Sequence of chain 1.A:
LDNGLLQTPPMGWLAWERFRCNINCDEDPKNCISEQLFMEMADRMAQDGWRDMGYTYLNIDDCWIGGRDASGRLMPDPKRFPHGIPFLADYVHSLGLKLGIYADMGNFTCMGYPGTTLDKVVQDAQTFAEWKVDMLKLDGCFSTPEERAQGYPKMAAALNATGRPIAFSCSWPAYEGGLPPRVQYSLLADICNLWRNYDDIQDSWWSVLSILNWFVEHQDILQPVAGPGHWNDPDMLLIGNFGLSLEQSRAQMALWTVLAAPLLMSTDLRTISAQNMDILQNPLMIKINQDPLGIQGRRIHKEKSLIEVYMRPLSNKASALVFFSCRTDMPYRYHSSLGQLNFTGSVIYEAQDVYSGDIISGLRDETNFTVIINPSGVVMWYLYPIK

Binding-site contacts:
Ligand atom C5 contacts residue GOL1 of chain 1.M at 3.6 Å.
Ligand atom O5 contacts residue GOL1 of chain 1.M at 3.0 Å (h-bond).
Ligand atom C2 contacts residue ASP139 of chain 1.A at 2.7 Å.
Ligand atom O6 contacts residue GOL1 of chain 1.M at 3.0 Å (h-bond).
Ligand atom F2A contacts residue ARG196 of chain 1.A at 3.6 Å.
Ligand atom C2 contacts residue ASP200 of chain 1.A at 3.9 Å.
Ligand atom O6 contacts residue CYS110 of chain 1.A at 3.2 Å.
Ligand atom C5 contacts residue TRP16 of chain 1.A at 3.8 Å (hydrophobic).
Ligand atom F2A contacts residue ASP139 of chain 1.A at 2.9 Å.
Ligand atom O4 contacts residue ASP139 of chain 1.A at 3.2 Å (salt-bridge).
Ligand atom F2A contacts residue LYS137 of chain 1.A at 3.1 Å.
Ligand atom O6 contacts residue ASP62 of chain 1.A at 2.6 Å (salt-bridge).
Ligand atom C3 contacts residue ASP139 of chain 1.A at 3.8 Å.
Ligand atom C1 contacts residue ASP139 of chain 1.A at 1.4 Å.
Ligand atom C6 contacts residue TRP16 of chain 1.A at 3.8 Å (hydrophobic).
Ligand atom F2B contacts residue ASP200 of chain 1.A at 2.7 Å.
Ligand atom F2B contacts residue GOL1 of chain 1.L at 3.2 Å.
Ligand atom O5 contacts residue ASP139 of chain 1.A at 2.4 Å (salt-bridge).
Ligand atom C4 contacts residue TRP16 of chain 1.A at 3.7 Å (hydrophobic).
Ligand atom O6 contacts residue MET111 of chain 1.A at 3.5 Å.
Ligand atom O5 contacts residue CYS110 of chain 1.A at 3.4 Å (h-bond).
Ligand atom C6 contacts residue ASP61 of chain 1.A at 3.6 Å.
Ligand atom O6 contacts residue TRP16 of chain 1.A at 3.6 Å.
Ligand atom C6 contacts residue TYR102 of chain 1.A at 3.6 Å (hydrophobic).
Ligand atom C6 contacts residue ASP62 of chain 1.A at 3.3 Å.
Ligand atom C1 contacts residue TYR175 of chain 1.A at 3.7 Å (hydrophobic).
Ligand atom O4 contacts residue ASP61 of chain 1.A at 2.5 Å (salt-bridge).
Ligand atom C4 contacts residue ASP61 of chain 1.A at 3.3 Å.
Ligand atom C5 contacts residue ASP139 of chain 1.A at 3.3 Å.
Ligand atom O3 contacts residue ARG196 of chain 1.A at 3.3 Å (salt-bridge).
Ligand atom C6 contacts residue ASP139 of chain 1.A at 3.7 Å.
Ligand atom C1 contacts residue CYS110 of chain 1.A at 3.7 Å (hydrophobic).
Ligand atom O4 contacts residue TYR102 of chain 1.A at 3.4 Å.
Ligand atom C3 contacts residue LYS137 of chain 1.A at 3.7 Å.
Ligand atom O3 contacts residue LYS137 of chain 1.A at 2.8 Å (salt-bridge).
Ligand atom F2B contacts residue ARG196 of chain 1.A at 3.6 Å.
Ligand atom O4 contacts residue LYS137 of chain 1.A at 3.1 Å (salt-bridge).
Ligand atom C4 contacts residue ASP139 of chain 1.A at 3.6 Å.
Ligand atom F2B contacts residue ASP139 of chain 1.A at 3.6 Å.
Ligand atom C3 contacts residue ASP200 of chain 1.A at 3.6 Å.

The protein below binds the small molecule below.
Small molecule (SMILES): OC[C@H]1O[C@@H](O)C(F)(F)[C@@H](O)[C@H]1O